This small molecule binds to this protein.
Small molecule (SMILES): CCC(=O)N[C@@H]1CN(c2nc(Nc3cn(C)nc3OC)c3ncn(C)c3n2)C[C@H]1F

Binding-site contacts:
Ligand atom C13 contacts residue ALA54 of chain 1.B at 3.4 Å (hydrophobic).
Ligand atom N16 contacts residue MET104 of chain 1.B at 2.6 Å (h-bond).
Ligand atom C15 contacts residue MET101 of chain 1.B at 3.5 Å (hydrophobic).
Ligand atom C17 contacts residue GLY107 of chain 1.B at 3.8 Å.
Ligand atom O22 contacts residue PRO105 of chain 1.B at 3.5 Å (h-bond).
Ligand atom C23 contacts residue PRO105 of chain 1.B at 3.3 Å (hydrophobic).
Ligand atom N14 contacts residue GLN102 of chain 1.B at 3.8 Å.
Ligand atom C27 contacts residue CYS108 of chain 1.B at 3.4 Å (hydrophobic).
Ligand atom N16 contacts residue GLY107 of chain 1.B at 3.8 Å.
Ligand atom C15 contacts residue 57N1 of chain 1.G at 3.3 Å.
Ligand atom N19 contacts residue LEU29 of chain 1.B at 3.6 Å.
Ligand atom N14 contacts residue ALA54 of chain 1.B at 3.8 Å.
Ligand atom F25 contacts residue LEU29 of chain 1.B at 3.4 Å.
Ligand atom C29 contacts residue ARG152 of chain 1.B at 3.8 Å.
Ligand atom C13 contacts residue LEU155 of chain 1.B at 3.8 Å (hydrophobic).
Ligand atom C10 contacts residue LEU155 of chain 1.B at 3.6 Å (hydrophobic).
Ligand atom C17 contacts residue MET104 of chain 1.B at 3.5 Å (hydrophobic).
Ligand atom O30 contacts residue CYS108 of chain 1.B at 3.5 Å (h-bond).
Ligand atom C15 contacts residue LEU155 of chain 1.B at 3.5 Å (hydrophobic).
Ligand atom C21 contacts residue LEU29 of chain 1.B at 3.9 Å (hydrophobic).
Ligand atom O30 contacts residue ASP111 of chain 1.B at 3.6 Å.
Ligand atom C13 contacts residue MET104 of chain 1.B at 3.5 Å (hydrophobic).
Ligand atom C13 contacts residue GLN102 of chain 1.B at 3.2 Å.
Ligand atom N14 contacts residue MET104 of chain 1.B at 2.8 Å (h-bond).
Ligand atom N16 contacts residue LEU103 of chain 1.B at 3.8 Å.
Ligand atom O22 contacts residue LEU103 of chain 1.B at 3.7 Å.
Ligand atom C8 contacts residue MET104 of chain 1.B at 3.5 Å (hydrophobic).
Ligand atom C28 contacts residue ARG152 of chain 1.B at 3.5 Å.
Ligand atom C21 contacts residue PRO105 of chain 1.B at 3.7 Å (hydrophobic).
Ligand atom N12 contacts residue ALA54 of chain 1.B at 3.5 Å.
Ligand atom N12 contacts residue LEU155 of chain 1.B at 3.4 Å.
Ligand atom C29 contacts residue CYS108 of chain 1.B at 1.8 Å (hydrophobic).
Ligand atom F25 contacts residue VAL37 of chain 1.B at 3.7 Å.
Ligand atom C18 contacts residue GLY107 of chain 1.B at 3.5 Å.
Ligand atom F25 contacts residue SER31 of chain 1.B at 3.7 Å.
Ligand atom N7 contacts residue LEU29 of chain 1.B at 3.8 Å.
Ligand atom N20 contacts residue LEU29 of chain 1.B at 3.5 Å.
Ligand atom C28 contacts residue CYS108 of chain 1.B at 2.9 Å (hydrophobic).
Ligand atom N14 contacts residue LEU103 of chain 1.B at 3.7 Å.
Ligand atom F25 contacts residue GLY30 of chain 1.B at 3.1 Å.

Sequence of chain 1.B:
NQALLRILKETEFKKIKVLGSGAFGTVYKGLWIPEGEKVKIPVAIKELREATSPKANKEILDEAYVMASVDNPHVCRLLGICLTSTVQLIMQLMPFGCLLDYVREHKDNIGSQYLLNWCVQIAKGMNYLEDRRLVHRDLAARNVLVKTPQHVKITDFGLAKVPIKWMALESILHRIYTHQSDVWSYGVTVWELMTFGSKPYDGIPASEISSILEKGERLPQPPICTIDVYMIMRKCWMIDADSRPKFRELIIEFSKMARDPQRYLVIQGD